Sequence of chain 27.B:
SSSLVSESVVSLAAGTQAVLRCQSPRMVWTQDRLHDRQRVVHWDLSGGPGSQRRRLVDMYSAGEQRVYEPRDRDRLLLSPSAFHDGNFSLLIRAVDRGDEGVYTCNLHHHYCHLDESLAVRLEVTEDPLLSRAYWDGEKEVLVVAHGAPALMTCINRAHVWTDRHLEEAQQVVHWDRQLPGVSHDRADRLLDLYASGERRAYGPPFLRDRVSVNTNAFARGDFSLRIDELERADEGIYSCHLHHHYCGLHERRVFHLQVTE

Binding-site contacts:
Ligand atom O5 contacts residue ASN87 of chain 27.B at 2.3 Å (h-bond).
Ligand atom O5 contacts residue SER79 of chain 27.B at 4.4 Å.
Ligand atom C6 contacts residue LEU151 of chain 27.B at 3.8 Å (hydrophobic).
Ligand atom C5 contacts residue ASN87 of chain 27.B at 3.7 Å.
Ligand atom C3 contacts residue ASN87 of chain 27.B at 3.7 Å.
Ligand atom O5 contacts residue SER89 of chain 27.B at 4.1 Å.
Ligand atom O7 contacts residue ASP85 of chain 27.B at 4.3 Å.
Ligand atom C4 contacts residue ASN87 of chain 27.B at 4.2 Å.
Ligand atom C4 contacts residue LEU151 of chain 27.B at 4.4 Å (hydrophobic).
Ligand atom C5 contacts residue SER89 of chain 27.B at 4.3 Å.
Ligand atom O7 contacts residue ASN87 of chain 27.B at 3.9 Å.
Ligand atom N2 contacts residue ASN87 of chain 27.B at 2.9 Å (h-bond).
Ligand atom C1 contacts residue SER89 of chain 27.B at 4.5 Å.
Ligand atom C5 contacts residue LEU151 of chain 27.B at 4.1 Å (hydrophobic).
Ligand atom C7 contacts residue ASN87 of chain 27.B at 3.6 Å.
Ligand atom C2 contacts residue ASN87 of chain 27.B at 2.4 Å.
Ligand atom O6 contacts residue LEU151 of chain 27.B at 3.4 Å.
Ligand atom C1 contacts residue ASN87 of chain 27.B at 1.4 Å.
Ligand atom O4 contacts residue LEU151 of chain 27.B at 3.7 Å.

This small molecule binds to this protein.
Small molecule (SMILES): CC(=O)N[C@@H]1[C@@H](O)[C@H](O)[C@@H](CO)O[C@H]1O